Binding-site contacts:
Ligand atom O7 contacts residue ASN264 of chain 1.A at 3.0 Å (h-bond).
Ligand atom C8 contacts residue VAL301 of chain 1.A at 3.7 Å (hydrophobic).
Ligand atom C3 contacts residue GLN262 of chain 1.A at 4.0 Å.
Ligand atom O7 contacts residue ASN300 of chain 1.A at 3.8 Å.
Ligand atom O5 contacts residue ASN264 of chain 1.A at 2.3 Å (h-bond).
Ligand atom C5 contacts residue ASN264 of chain 1.A at 3.6 Å.
Ligand atom O6 contacts residue ASN264 of chain 1.A at 4.5 Å.
Ligand atom C1 contacts residue ASN264 of chain 1.A at 1.4 Å.
Ligand atom O5 contacts residue ARG411 of chain 1.A at 2.9 Å (salt-bridge).
Ligand atom O6 contacts residue ARG411 of chain 1.A at 2.6 Å (salt-bridge).
Ligand atom C8 contacts residue ASN300 of chain 1.A at 3.3 Å.
Ligand atom C1 contacts residue ARG411 of chain 1.A at 3.8 Å.
Ligand atom C6 contacts residue ARG411 of chain 1.A at 3.8 Å.
Ligand atom C7 contacts residue ASN300 of chain 1.A at 4.2 Å.
Ligand atom C5 contacts residue ARG411 of chain 1.A at 3.9 Å.
Ligand atom C4 contacts residue ASN264 of chain 1.A at 4.2 Å.
Ligand atom C3 contacts residue ASN264 of chain 1.A at 3.8 Å.
Ligand atom N2 contacts residue ASN264 of chain 1.A at 2.9 Å (h-bond).
Ligand atom C2 contacts residue ASN264 of chain 1.A at 2.5 Å.
Ligand atom C7 contacts residue ASN264 of chain 1.A at 3.2 Å.
Ligand atom C8 contacts residue ASN264 of chain 1.A at 4.4 Å.
Ligand atom C8 contacts residue GLN262 of chain 1.A at 4.0 Å.
Ligand atom C8 contacts residue SER302 of chain 1.A at 3.6 Å.

The small molecule below binds the protein below.
Small molecule (SMILES): CC(=O)N[C@H]1[C@H](O[C@H]2[C@H](O)[C@@H](NC(C)=O)CO[C@@H]2CO)O[C@H](CO)[C@@H](O)[C@@H]1O

Sequence of chain 1.A:
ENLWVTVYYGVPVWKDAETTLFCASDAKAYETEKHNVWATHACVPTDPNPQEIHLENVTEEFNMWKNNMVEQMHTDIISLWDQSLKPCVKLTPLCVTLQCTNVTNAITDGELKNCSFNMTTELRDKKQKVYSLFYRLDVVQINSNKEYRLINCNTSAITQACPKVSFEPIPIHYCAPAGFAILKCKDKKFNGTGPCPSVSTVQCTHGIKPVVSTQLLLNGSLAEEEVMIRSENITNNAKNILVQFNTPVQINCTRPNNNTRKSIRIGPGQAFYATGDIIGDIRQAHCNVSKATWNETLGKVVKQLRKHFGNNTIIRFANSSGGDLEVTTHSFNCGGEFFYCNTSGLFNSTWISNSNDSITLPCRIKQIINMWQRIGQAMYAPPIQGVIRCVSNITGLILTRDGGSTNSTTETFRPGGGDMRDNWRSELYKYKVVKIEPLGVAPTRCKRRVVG